Sequence of chain 1.B:
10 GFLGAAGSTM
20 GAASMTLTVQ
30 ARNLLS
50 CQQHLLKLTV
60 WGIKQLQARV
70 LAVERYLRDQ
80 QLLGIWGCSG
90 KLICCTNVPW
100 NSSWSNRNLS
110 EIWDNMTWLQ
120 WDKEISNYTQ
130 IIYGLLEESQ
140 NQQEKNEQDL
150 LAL

Binding-site contacts:
Ligand atom C3 contacts residue ASN126 of chain 1.B at 3.8 Å.
Ligand atom C7 contacts residue ASN126 of chain 1.B at 3.4 Å.
Ligand atom C8 contacts residue LYS122 of chain 1.B at 3.3 Å.
Ligand atom C8 contacts residue GLU123 of chain 1.B at 3.0 Å.
Ligand atom N2 contacts residue ASN126 of chain 1.B at 2.8 Å (h-bond).
Ligand atom C8 contacts residue ILE124 of chain 1.B at 4.3 Å (hydrophobic).
Ligand atom C7 contacts residue GLU123 of chain 1.B at 4.3 Å.
Ligand atom C7 contacts residue LYS122 of chain 1.B at 4.5 Å.
Ligand atom C1 contacts residue ASN126 of chain 1.B at 1.5 Å.
Ligand atom C8 contacts residue SER125 of chain 1.B at 4.5 Å.
Ligand atom O7 contacts residue TYR127 of chain 1.B at 3.8 Å.
Ligand atom C8 contacts residue ASN126 of chain 1.B at 3.6 Å.
Ligand atom O5 contacts residue ASN126 of chain 1.B at 2.4 Å (h-bond).
Ligand atom O7 contacts residue ASN126 of chain 1.B at 3.7 Å.
Ligand atom C5 contacts residue ASN126 of chain 1.B at 3.7 Å.
Ligand atom C8 contacts residue TYR127 of chain 1.B at 4.3 Å (hydrophobic).
Ligand atom C2 contacts residue ASN126 of chain 1.B at 2.5 Å.
Ligand atom C4 contacts residue ASN126 of chain 1.B at 4.2 Å.

This protein binds this small molecule.
Small molecule (SMILES): CC(=O)N[C@@H]1[C@@H](O)[C@H](O)[C@@H](CO)O[C@H]1O